Sequence of chain 5.A:
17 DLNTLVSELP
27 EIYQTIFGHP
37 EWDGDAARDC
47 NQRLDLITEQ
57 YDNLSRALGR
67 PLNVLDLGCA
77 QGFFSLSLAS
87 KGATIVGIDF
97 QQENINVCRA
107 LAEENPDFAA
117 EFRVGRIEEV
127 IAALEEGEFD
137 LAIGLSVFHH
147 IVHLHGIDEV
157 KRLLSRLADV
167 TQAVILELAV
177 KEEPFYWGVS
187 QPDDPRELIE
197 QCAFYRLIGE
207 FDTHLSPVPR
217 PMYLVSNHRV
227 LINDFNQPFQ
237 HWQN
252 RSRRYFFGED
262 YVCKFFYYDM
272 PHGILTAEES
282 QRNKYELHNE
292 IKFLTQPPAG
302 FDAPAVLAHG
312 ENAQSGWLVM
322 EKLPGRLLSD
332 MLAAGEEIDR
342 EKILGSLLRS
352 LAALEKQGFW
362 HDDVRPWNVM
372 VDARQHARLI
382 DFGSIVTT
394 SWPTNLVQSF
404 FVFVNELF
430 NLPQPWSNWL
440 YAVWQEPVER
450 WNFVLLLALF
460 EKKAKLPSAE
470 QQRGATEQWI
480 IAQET

Binding-site contacts:
Ligand atom C4 contacts residue MET371 of chain 5.A at 4.0 Å (hydrophobic).
Ligand atom C25 contacts residue TYR256 of chain 5.A at 3.6 Å (hydrophobic).
Ligand atom C9 contacts residue MET371 of chain 5.A at 4.1 Å (hydrophobic).
Ligand atom C23 contacts residue GLN239 of chain 5.A at 3.8 Å.
Ligand atom C10 contacts residue PHE258 of chain 5.A at 4.0 Å (hydrophobic).
Ligand atom C20 contacts residue PHE258 of chain 5.A at 3.9 Å (hydrophobic).
Ligand atom C19 contacts residue LEU324 of chain 5.A at 3.6 Å (hydrophobic).
Ligand atom O17 contacts residue PHE258 of chain 5.A at 4.1 Å.
Ligand atom N14 contacts residue PHE258 of chain 5.A at 3.7 Å.
Ligand atom C3 contacts residue VAL263 of chain 5.A at 3.8 Å (hydrophobic).
Ligand atom C4 contacts residue PHE258 of chain 5.A at 3.8 Å (hydrophobic).
Ligand atom O13 contacts residue VAL263 of chain 5.A at 3.4 Å.
Ligand atom C10 contacts residue MET371 of chain 5.A at 3.7 Å (hydrophobic).
Ligand atom N14 contacts residue MET371 of chain 5.A at 3.8 Å.
Ligand atom C24 contacts residue TYR256 of chain 5.A at 3.9 Å (hydrophobic).
Ligand atom C21 contacts residue LEU328 of chain 5.A at 4.2 Å (hydrophobic).
Ligand atom C1 contacts residue ILE381 of chain 5.A at 3.9 Å (hydrophobic).
Ligand atom O17 contacts residue HIS237 of chain 5.A at 3.9 Å.
Ligand atom C22 contacts residue LEU328 of chain 5.A at 3.8 Å (hydrophobic).
Ligand atom C9 contacts residue LEU324 of chain 5.A at 3.7 Å (hydrophobic).
Ligand atom C25 contacts residue PHE258 of chain 5.A at 4.0 Å (hydrophobic).
Ligand atom O13 contacts residue LYS323 of chain 5.A at 3.7 Å.
Ligand atom C5 contacts residue ILE381 of chain 5.A at 4.0 Å (hydrophobic).
Ligand atom C23 contacts residue LEU328 of chain 5.A at 4.0 Å (hydrophobic).
Ligand atom C11 contacts residue MET371 of chain 5.A at 3.5 Å (hydrophobic).
Ligand atom C10 contacts residue VAL263 of chain 5.A at 4.0 Å (hydrophobic).
Ligand atom C9 contacts residue VAL263 of chain 5.A at 3.5 Å (hydrophobic).
Ligand atom C19 contacts residue PHE258 of chain 5.A at 3.9 Å (hydrophobic).
Ligand atom C11 contacts residue PHE258 of chain 5.A at 3.4 Å (hydrophobic).
Ligand atom C10 contacts residue LEU324 of chain 5.A at 3.4 Å (hydrophobic).
Ligand atom C2 contacts residue VAL263 of chain 5.A at 4.2 Å (hydrophobic).
Ligand atom O13 contacts residue LEU324 of chain 5.A at 2.8 Å (h-bond).
Ligand atom O13 contacts residue GLU322 of chain 5.A at 4.2 Å.
Ligand atom O12 contacts residue MET371 of chain 5.A at 3.7 Å.
Ligand atom C15 contacts residue PHE258 of chain 5.A at 3.5 Å (hydrophobic).
Ligand atom O12 contacts residue PHE258 of chain 5.A at 3.3 Å.
Ligand atom C1 contacts residue MET321 of chain 5.A at 4.1 Å (hydrophobic).
Ligand atom C6 contacts residue TYR256 of chain 5.A at 3.7 Å (hydrophobic).
Ligand atom C21 contacts residue PHE258 of chain 5.A at 4.1 Å (hydrophobic).
Ligand atom C6 contacts residue ILE381 of chain 5.A at 3.6 Å (hydrophobic).

The small molecule below binds the protein below.
Small molecule (SMILES): O=c1cc(N2CCOCC2)oc2c(-c3ccccc3)cccc12